Binding-site contacts:
Ligand atom C7 contacts residue GLY37 of chain 10.A at 3.7 Å.
Ligand atom O1 contacts residue THR167 of chain 10.A at 3.8 Å.
Ligand atom C10 contacts residue VAL39 of chain 10.A at 4.0 Å (hydrophobic).
Ligand atom C8 contacts residue VAL39 of chain 10.A at 3.8 Å (hydrophobic).
Ligand atom C5 contacts residue ASN36 of chain 10.A at 3.5 Å.
Ligand atom C7 contacts residue VAL39 of chain 10.A at 3.9 Å (hydrophobic).
Ligand atom C11 contacts residue THR167 of chain 10.A at 3.8 Å.
Ligand atom N2 contacts residue LEU154 of chain 10.A at 3.9 Å.
Ligand atom C16 contacts residue ALA52 of chain 10.A at 3.9 Å (hydrophobic).
Ligand atom C15 contacts residue LEU102 of chain 10.A at 3.8 Å (hydrophobic).
Ligand atom C15 contacts residue ALA52 of chain 10.A at 3.8 Å (hydrophobic).
Ligand atom O2 contacts residue ASP168 of chain 10.A at 3.2 Å.
Ligand atom C15 contacts residue GLU100 of chain 10.A at 3.5 Å.
Ligand atom N3 contacts residue CYS101 of chain 10.A at 3.8 Å.
Ligand atom N3 contacts residue ALA52 of chain 10.A at 3.5 Å.
Ligand atom C4 contacts residue ASP168 of chain 10.A at 3.5 Å.
Ligand atom C16 contacts residue LEU102 of chain 10.A at 3.5 Å (hydrophobic).
Ligand atom C2 contacts residue ASN152 of chain 10.A at 4.0 Å.
Ligand atom C1 contacts residue ASN152 of chain 10.A at 3.8 Å.
Ligand atom O2 contacts residue LYS54 of chain 10.A at 3.0 Å (salt-bridge).
Ligand atom C1 contacts residue LEU33 of chain 10.A at 4.0 Å (hydrophobic).
Ligand atom C2 contacts residue ASP168 of chain 10.A at 3.8 Å.
Ligand atom O1 contacts residue MET99 of chain 10.A at 3.3 Å.
Ligand atom C6 contacts residue GLY37 of chain 10.A at 3.9 Å.
Ligand atom N3 contacts residue GLU100 of chain 10.A at 3.4 Å (salt-bridge).
Ligand atom C8 contacts residue LEU33 of chain 10.A at 3.7 Å (hydrophobic).
Ligand atom C6 contacts residue LYS54 of chain 10.A at 4.0 Å.
Ligand atom C13 contacts residue LEU154 of chain 10.A at 3.8 Å (hydrophobic).
Ligand atom C7 contacts residue LEU33 of chain 10.A at 3.7 Å (hydrophobic).
Ligand atom C17 contacts residue LEU154 of chain 10.A at 4.0 Å (hydrophobic).
Ligand atom C14 contacts residue THR167 of chain 10.A at 4.0 Å.
Ligand atom C15 contacts residue VAL79 of chain 10.A at 4.0 Å (hydrophobic).
Ligand atom C12 contacts residue LYS54 of chain 10.A at 4.1 Å.
Ligand atom C4 contacts residue LYS54 of chain 10.A at 3.9 Å.
Ligand atom C12 contacts residue ASP168 of chain 10.A at 4.0 Å.
Ligand atom C6 contacts residue ASN36 of chain 10.A at 3.8 Å.
Ligand atom C7 contacts residue GLY34 of chain 10.A at 3.7 Å.
Ligand atom C5 contacts residue LYS54 of chain 10.A at 3.5 Å.
Ligand atom C1 contacts residue GLU151 of chain 10.A at 3.6 Å.
Ligand atom N3 contacts residue LEU102 of chain 10.A at 2.9 Å (h-bond).

A protein and the small-molecule ligand that binds it are described below.
Small molecule (SMILES): C[C@@H](Nc1c(Nc2ccncc2)c(=O)c1=O)c1ccccc1

Sequence of chain 10.A:
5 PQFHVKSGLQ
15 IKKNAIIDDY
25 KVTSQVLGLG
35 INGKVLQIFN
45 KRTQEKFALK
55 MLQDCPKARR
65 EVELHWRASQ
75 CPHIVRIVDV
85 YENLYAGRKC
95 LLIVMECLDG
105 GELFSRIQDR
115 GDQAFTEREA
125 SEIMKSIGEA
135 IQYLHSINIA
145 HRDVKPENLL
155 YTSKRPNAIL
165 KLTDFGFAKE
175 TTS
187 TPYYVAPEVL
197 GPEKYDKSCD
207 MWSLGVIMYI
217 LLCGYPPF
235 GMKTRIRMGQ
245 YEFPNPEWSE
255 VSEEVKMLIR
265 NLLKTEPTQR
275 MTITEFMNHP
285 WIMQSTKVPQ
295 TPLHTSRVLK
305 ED